Sequence of chain 1.A:
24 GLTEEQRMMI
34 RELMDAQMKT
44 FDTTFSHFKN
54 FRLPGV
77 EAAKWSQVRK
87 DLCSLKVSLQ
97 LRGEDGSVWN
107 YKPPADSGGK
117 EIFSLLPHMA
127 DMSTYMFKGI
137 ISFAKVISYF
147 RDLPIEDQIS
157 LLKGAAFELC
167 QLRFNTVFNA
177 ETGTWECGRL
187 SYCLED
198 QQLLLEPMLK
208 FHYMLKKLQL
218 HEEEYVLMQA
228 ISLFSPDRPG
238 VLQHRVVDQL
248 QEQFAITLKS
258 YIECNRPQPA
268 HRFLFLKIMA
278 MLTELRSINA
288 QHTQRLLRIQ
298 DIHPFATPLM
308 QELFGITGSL

Binding-site contacts:
Ligand atom CAI contacts residue VAL93 of chain 1.A at 3.4 Å (hydrophobic).
Ligand atom CAI contacts residue SER90 of chain 1.A at 4.2 Å.
Ligand atom NAN contacts residue TRP181 of chain 1.A at 3.9 Å.
Ligand atom CAU contacts residue LEU91 of chain 1.A at 4.0 Å (hydrophobic).
Ligand atom CAG contacts residue SER90 of chain 1.A at 3.1 Å.
Ligand atom CAD contacts residue TYR188 of chain 1.A at 3.4 Å (hydrophobic).
Ligand atom CAP contacts residue GLN167 of chain 1.A at 3.4 Å.
Ligand atom CAQ contacts residue MET205 of chain 1.A at 3.2 Å (hydrophobic).
Ligand atom NAN contacts residue MET205 of chain 1.A at 3.8 Å.
Ligand atom CAI contacts residue TRP181 of chain 1.A at 4.1 Å (hydrophobic).
Ligand atom CAE contacts residue TRP181 of chain 1.A at 4.2 Å (hydrophobic).
Ligand atom CAH contacts residue LEU91 of chain 1.A at 3.8 Å (hydrophobic).
Ligand atom CAF contacts residue TRP181 of chain 1.A at 3.9 Å (hydrophobic).
Ligand atom CAV contacts residue SER129 of chain 1.A at 3.5 Å.
Ligand atom CAM contacts residue GLN167 of chain 1.A at 4.1 Å.
Ligand atom CAS contacts residue LEU91 of chain 1.A at 4.0 Å (hydrophobic).
Ligand atom CAM contacts residue HIS209 of chain 1.A at 4.0 Å.
Ligand atom CAP contacts residue MET205 of chain 1.A at 4.1 Å (hydrophobic).
Ligand atom CAI contacts residue LEU91 of chain 1.A at 3.9 Å (hydrophobic).
Ligand atom CAB contacts residue TYR188 of chain 1.A at 3.4 Å (hydrophobic).
Ligand atom CAI contacts residue LEU190 of chain 1.A at 4.0 Å (hydrophobic).
Ligand atom CAG contacts residue LEU91 of chain 1.A at 3.7 Å (hydrophobic).
Ligand atom CAT contacts residue MET125 of chain 1.A at 4.1 Å (hydrophobic).
Ligand atom CLAY contacts residue PHE170 of chain 1.A at 3.2 Å.
Ligand atom CAK contacts residue VAL93 of chain 1.A at 3.7 Å (hydrophobic).
Ligand atom CAQ contacts residue GLN167 of chain 1.A at 2.7 Å.
Ligand atom CAJ contacts residue LEU91 of chain 1.A at 3.9 Å (hydrophobic).
Ligand atom CAQ contacts residue HIS209 of chain 1.A at 3.9 Å.
Ligand atom CAB contacts residue MET125 of chain 1.A at 3.8 Å (hydrophobic).
Ligand atom CAD contacts residue PHE170 of chain 1.A at 4.1 Å (hydrophobic).
Ligand atom CAH contacts residue LEU206 of chain 1.A at 4.1 Å (hydrophobic).
Ligand atom CAF contacts residue PHE170 of chain 1.A at 3.5 Å (hydrophobic).
Ligand atom CAH contacts residue SER90 of chain 1.A at 3.5 Å.
Ligand atom CAK contacts residue TRP181 of chain 1.A at 4.0 Å (hydrophobic).
Ligand atom CAA contacts residue MET125 of chain 1.A at 3.7 Å (hydrophobic).
Ligand atom CAM contacts residue TRP181 of chain 1.A at 3.5 Å (hydrophobic).
Ligand atom NAN contacts residue GLN167 of chain 1.A at 3.0 Å (h-bond).
Ligand atom CAG contacts residue LEU206 of chain 1.A at 3.8 Å (hydrophobic).
Ligand atom NAN contacts residue HIS209 of chain 1.A at 3.1 Å (h-bond).
Ligand atom CAE contacts residue PHE170 of chain 1.A at 3.8 Å (hydrophobic).

This small molecule binds to this protein.
Small molecule (SMILES): Clc1ccccc1C(c1ccccc1)(c1ccccc1)n1ccnc1